Sequence of chain 1.A:
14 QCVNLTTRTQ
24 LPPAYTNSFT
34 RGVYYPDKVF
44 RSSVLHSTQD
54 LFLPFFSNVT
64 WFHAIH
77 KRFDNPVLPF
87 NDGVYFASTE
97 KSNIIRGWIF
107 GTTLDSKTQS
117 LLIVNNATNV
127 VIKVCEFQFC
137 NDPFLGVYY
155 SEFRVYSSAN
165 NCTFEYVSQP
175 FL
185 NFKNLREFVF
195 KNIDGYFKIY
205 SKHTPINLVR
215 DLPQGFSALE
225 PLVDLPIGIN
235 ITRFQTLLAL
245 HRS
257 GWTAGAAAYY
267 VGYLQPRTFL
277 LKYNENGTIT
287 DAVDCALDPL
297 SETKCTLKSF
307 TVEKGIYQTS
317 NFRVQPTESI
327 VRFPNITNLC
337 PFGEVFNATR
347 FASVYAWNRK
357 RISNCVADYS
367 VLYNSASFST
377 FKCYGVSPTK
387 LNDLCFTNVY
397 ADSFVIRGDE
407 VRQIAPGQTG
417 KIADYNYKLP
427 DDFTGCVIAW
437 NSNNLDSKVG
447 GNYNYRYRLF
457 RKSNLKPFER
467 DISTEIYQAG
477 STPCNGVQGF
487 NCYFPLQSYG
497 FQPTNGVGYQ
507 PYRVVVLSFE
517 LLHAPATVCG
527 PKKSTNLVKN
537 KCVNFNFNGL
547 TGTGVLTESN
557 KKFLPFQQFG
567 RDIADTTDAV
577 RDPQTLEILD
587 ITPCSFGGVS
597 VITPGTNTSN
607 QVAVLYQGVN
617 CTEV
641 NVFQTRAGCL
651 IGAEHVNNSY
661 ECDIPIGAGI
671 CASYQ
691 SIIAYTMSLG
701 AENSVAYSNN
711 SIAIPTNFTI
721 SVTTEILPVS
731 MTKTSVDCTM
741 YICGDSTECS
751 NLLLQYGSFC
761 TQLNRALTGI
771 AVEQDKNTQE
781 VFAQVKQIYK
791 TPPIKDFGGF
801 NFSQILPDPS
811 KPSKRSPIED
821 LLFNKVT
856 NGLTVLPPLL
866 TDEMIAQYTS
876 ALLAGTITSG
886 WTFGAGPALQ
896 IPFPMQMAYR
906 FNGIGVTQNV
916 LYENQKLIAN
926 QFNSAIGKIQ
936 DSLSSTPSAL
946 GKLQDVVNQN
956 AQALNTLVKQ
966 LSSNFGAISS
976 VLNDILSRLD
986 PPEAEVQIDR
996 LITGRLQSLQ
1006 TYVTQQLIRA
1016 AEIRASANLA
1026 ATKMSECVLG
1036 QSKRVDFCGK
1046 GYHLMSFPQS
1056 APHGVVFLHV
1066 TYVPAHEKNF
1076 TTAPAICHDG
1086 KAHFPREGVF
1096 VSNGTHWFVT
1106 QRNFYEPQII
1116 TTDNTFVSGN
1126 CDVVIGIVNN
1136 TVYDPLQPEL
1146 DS

Sequence of chain 1.C:
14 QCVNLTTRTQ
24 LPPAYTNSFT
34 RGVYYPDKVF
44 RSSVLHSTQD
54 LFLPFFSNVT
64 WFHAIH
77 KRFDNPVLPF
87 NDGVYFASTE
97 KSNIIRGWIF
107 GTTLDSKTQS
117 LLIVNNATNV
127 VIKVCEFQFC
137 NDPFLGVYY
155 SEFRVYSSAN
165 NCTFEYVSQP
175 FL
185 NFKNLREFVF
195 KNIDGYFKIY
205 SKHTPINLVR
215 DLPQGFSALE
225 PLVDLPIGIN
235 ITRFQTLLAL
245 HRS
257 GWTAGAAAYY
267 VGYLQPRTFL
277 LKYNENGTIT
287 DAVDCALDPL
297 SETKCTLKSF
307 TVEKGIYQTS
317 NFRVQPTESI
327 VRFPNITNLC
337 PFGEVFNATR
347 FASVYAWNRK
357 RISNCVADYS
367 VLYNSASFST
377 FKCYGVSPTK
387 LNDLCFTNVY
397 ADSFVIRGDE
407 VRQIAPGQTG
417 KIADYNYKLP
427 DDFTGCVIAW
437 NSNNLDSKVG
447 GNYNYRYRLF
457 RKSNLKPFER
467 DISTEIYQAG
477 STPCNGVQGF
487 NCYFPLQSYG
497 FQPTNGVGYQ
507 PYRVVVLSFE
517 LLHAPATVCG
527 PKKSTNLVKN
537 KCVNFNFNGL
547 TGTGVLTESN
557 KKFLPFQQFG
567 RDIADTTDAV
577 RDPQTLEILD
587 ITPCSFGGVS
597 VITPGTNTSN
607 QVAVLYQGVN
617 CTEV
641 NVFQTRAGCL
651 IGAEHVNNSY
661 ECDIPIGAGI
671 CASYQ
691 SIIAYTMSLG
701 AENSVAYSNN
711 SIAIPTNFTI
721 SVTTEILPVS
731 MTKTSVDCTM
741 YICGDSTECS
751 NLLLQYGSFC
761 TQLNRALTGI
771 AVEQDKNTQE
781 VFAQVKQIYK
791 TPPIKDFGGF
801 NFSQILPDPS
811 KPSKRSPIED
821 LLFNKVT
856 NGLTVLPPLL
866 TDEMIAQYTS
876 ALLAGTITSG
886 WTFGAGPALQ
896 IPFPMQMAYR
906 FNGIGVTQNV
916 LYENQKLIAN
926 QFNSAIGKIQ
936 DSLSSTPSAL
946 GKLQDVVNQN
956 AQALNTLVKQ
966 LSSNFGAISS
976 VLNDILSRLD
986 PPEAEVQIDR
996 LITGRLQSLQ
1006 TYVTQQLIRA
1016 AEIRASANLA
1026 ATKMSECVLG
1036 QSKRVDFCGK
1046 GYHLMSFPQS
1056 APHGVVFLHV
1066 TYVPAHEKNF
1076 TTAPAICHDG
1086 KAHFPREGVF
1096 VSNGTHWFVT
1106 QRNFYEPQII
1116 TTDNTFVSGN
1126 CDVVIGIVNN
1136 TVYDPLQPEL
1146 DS

Binding-site contacts:
Ligand atom O7 contacts residue ASN280 of chain 1.A at 4.3 Å.
Ligand atom C4 contacts residue ASN282 of chain 1.A at 4.2 Å.
Ligand atom O6 contacts residue LYS558 of chain 1.C at 2.8 Å (salt-bridge).
Ligand atom O7 contacts residue ASN282 of chain 1.A at 4.0 Å.
Ligand atom C7 contacts residue GLU281 of chain 1.A at 3.6 Å.
Ligand atom O5 contacts residue ASN282 of chain 1.A at 2.4 Å (h-bond).
Ligand atom C3 contacts residue ASN282 of chain 1.A at 3.8 Å.
Ligand atom C1 contacts residue GLU281 of chain 1.A at 4.0 Å.
Ligand atom N2 contacts residue ASN282 of chain 1.A at 2.9 Å (h-bond).
Ligand atom O5 contacts residue LYS558 of chain 1.C at 4.3 Å.
Ligand atom C6 contacts residue LYS558 of chain 1.C at 3.4 Å.
Ligand atom C5 contacts residue ASN282 of chain 1.A at 3.7 Å.
Ligand atom C2 contacts residue ASN282 of chain 1.A at 2.5 Å.
Ligand atom C8 contacts residue GLU281 of chain 1.A at 3.4 Å.
Ligand atom C3 contacts residue GLU281 of chain 1.A at 4.2 Å.
Ligand atom N2 contacts residue ASN280 of chain 1.A at 4.2 Å.
Ligand atom N2 contacts residue GLU281 of chain 1.A at 2.8 Å (salt-bridge).
Ligand atom C7 contacts residue ASN280 of chain 1.A at 3.8 Å.
Ligand atom C1 contacts residue ASN282 of chain 1.A at 1.4 Å.
Ligand atom C8 contacts residue ASN280 of chain 1.A at 3.5 Å.
Ligand atom C5 contacts residue LYS558 of chain 1.C at 4.5 Å.
Ligand atom C7 contacts residue ASN282 of chain 1.A at 3.7 Å.
Ligand atom C2 contacts residue GLU281 of chain 1.A at 3.8 Å.

The small molecule below binds the protein below.
Small molecule (SMILES): CC(=O)N[C@@H]1[C@@H](O)[C@H](O)[C@@H](CO)O[C@H]1O